A protein and the small-molecule ligand that binds it are described below.
Small molecule (SMILES): C/C(C=O)=C/C=C\c1cccc2c1oc1ccc(O)cc12

Binding-site contacts:
Ligand atom C06 contacts residue LYS74 of chain 1.B at 4.4 Å.
Ligand atom C01 contacts residue TYR75 of chain 1.B at 3.1 Å (hydrophobic).
Ligand atom C03 contacts residue TYR75 of chain 1.B at 4.3 Å (hydrophobic).
Ligand atom C03 contacts residue ILE71 of chain 1.B at 3.9 Å (hydrophobic).
Ligand atom O19 contacts residue TYR75 of chain 1.B at 2.0 Å (h-bond).
Ligand atom C03 contacts residue ALA70 of chain 1.B at 4.1 Å (hydrophobic).
Ligand atom O21 contacts residue ARG73 of chain 1.B at 4.0 Å.
Ligand atom O07 contacts residue LEU67 of chain 1.B at 4.4 Å.
Ligand atom C15 contacts residue ALA70 of chain 1.B at 4.3 Å (hydrophobic).
Ligand atom C20 contacts residue ALA70 of chain 1.B at 4.0 Å (hydrophobic).
Ligand atom C01 contacts residue ALA47 of chain 1.B at 4.3 Å (hydrophobic).
Ligand atom C02 contacts residue TYR75 of chain 1.B at 3.1 Å (hydrophobic).
Ligand atom C03 contacts residue LYS74 of chain 1.B at 4.5 Å.
Ligand atom O19 contacts residue ALA47 of chain 1.B at 4.4 Å.
Ligand atom C16 contacts residue ARG73 of chain 1.B at 4.5 Å.
Ligand atom C17 contacts residue ARG73 of chain 1.B at 3.4 Å.
Ligand atom O07 contacts residue ALA70 of chain 1.B at 3.6 Å.
Ligand atom C02 contacts residue LYS74 of chain 1.B at 3.9 Å.
Ligand atom O19 contacts residue ASP43 of chain 1.B at 3.9 Å.
Ligand atom C04 contacts residue ALA70 of chain 1.B at 4.2 Å (hydrophobic).
Ligand atom C02 contacts residue ALA47 of chain 1.B at 3.8 Å (hydrophobic).
Ligand atom C18 contacts residue ARG73 of chain 1.B at 3.3 Å.
Ligand atom C02 contacts residue ILE71 of chain 1.B at 4.3 Å (hydrophobic).
Ligand atom C06 contacts residue TYR75 of chain 1.B at 4.3 Å (hydrophobic).
Ligand atom C20 contacts residue ARG73 of chain 1.B at 3.0 Å.
Ligand atom C03 contacts residue ALA47 of chain 1.B at 4.5 Å (hydrophobic).
Ligand atom C01 contacts residue LYS74 of chain 1.B at 3.9 Å.
Ligand atom O19 contacts residue LYS74 of chain 1.B at 3.9 Å.

Sequence of chain 1.B:
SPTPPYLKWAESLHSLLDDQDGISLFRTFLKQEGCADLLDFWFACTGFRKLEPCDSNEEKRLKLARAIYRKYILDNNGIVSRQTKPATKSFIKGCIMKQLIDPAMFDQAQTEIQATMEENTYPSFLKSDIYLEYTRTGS